Binding-site contacts:
Ligand atom C2 contacts residue GLN90 of chain 1.B at 3.9 Å.
Ligand atom C5 contacts residue ASN112 of chain 1.B at 3.6 Å.
Ligand atom C1 contacts residue ASN112 of chain 1.B at 1.4 Å.
Ligand atom N2 contacts residue ASN112 of chain 1.B at 3.0 Å (h-bond).
Ligand atom O7 contacts residue HIS204 of chain 1.B at 4.4 Å.
Ligand atom N2 contacts residue GLN90 of chain 1.B at 3.3 Å (h-bond).
Ligand atom C2 contacts residue ASN112 of chain 1.B at 2.4 Å.
Ligand atom C1 contacts residue GLN90 of chain 1.B at 3.8 Å.
Ligand atom O7 contacts residue ASN112 of chain 1.B at 3.3 Å (h-bond).
Ligand atom C7 contacts residue GLN90 of chain 1.B at 4.2 Å.
Ligand atom C3 contacts residue ASN112 of chain 1.B at 3.7 Å.
Ligand atom O5 contacts residue ASN112 of chain 1.B at 2.3 Å (h-bond).
Ligand atom C8 contacts residue GLN90 of chain 1.B at 4.3 Å.
Ligand atom C4 contacts residue ASN112 of chain 1.B at 4.1 Å.
Ligand atom C6 contacts residue GLN90 of chain 1.B at 4.2 Å.
Ligand atom C8 contacts residue GLN110 of chain 1.B at 4.2 Å.
Ligand atom O6 contacts residue ASN112 of chain 1.B at 4.3 Å.
Ligand atom C7 contacts residue ASN112 of chain 1.B at 3.4 Å.
Ligand atom C3 contacts residue GLN90 of chain 1.B at 4.2 Å.

Sequence of chain 1.B:
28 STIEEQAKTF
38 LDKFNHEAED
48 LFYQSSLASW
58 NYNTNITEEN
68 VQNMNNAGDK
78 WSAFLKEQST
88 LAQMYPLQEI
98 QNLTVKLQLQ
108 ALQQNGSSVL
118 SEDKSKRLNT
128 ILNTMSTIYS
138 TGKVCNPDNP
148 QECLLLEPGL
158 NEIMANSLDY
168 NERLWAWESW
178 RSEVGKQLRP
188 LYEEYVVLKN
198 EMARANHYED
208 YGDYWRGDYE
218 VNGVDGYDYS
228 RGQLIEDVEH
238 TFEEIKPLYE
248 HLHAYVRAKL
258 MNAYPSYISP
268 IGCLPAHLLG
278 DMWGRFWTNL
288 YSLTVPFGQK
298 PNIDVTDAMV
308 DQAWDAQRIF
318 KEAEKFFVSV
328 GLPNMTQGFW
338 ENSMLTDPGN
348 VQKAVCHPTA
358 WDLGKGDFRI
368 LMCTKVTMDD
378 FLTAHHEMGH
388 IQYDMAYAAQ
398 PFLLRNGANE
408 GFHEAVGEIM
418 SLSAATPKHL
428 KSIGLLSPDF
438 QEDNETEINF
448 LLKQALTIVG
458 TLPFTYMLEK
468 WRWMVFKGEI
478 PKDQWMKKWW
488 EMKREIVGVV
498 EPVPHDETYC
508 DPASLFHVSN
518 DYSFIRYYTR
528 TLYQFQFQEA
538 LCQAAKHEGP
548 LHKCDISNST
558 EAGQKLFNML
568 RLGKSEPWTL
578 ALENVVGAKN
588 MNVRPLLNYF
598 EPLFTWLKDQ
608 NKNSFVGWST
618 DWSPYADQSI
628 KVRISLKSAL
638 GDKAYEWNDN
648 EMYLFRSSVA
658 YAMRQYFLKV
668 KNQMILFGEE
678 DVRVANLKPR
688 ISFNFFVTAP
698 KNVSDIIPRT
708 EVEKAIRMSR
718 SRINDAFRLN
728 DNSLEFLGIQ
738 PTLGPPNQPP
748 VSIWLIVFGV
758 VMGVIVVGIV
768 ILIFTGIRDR

This protein binds this small molecule.
Small molecule (SMILES): CC(=O)N[C@H]1[C@H](O[C@H]2[C@H](O)[C@@H](NC(C)=O)CO[C@@H]2CO)O[C@H](CO)[C@@H](O)[C@@H]1O